The small molecule below binds the protein below.
Small molecule (SMILES): Nc1nc(O)c2nn(-c3cccc(C(=O)NCc4ccccc4Sc4ccccc4CO)c3)nc2n1

Sequence of chain 6.A:
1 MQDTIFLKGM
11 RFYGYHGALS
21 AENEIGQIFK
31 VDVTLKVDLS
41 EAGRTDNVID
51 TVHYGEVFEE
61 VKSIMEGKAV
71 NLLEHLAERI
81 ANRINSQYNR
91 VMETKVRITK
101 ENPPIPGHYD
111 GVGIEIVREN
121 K

Binding-site contacts:
Ligand atom O19 contacts residue PRO104 of chain 8.A at 3.2 Å (h-bond).
Ligand atom N1 contacts residue GLU74 of chain 8.A at 3.1 Å (salt-bridge).
Ligand atom N3 contacts residue GLU74 of chain 8.A at 3.4 Å (salt-bridge).
Ligand atom C17 contacts residue TYR54 of chain 6.A at 4.0 Å (hydrophobic).
Ligand atom N1 contacts residue VAL52 of chain 6.A at 2.6 Å (h-bond).
Ligand atom N7 contacts residue LYS100 of chain 8.A at 3.7 Å.
Ligand atom C35 contacts residue TYR15 of chain 2.A at 3.5 Å (hydrophobic).
Ligand atom C34 contacts residue PRO106 of chain 8.A at 3.4 Å (hydrophobic).
Ligand atom N11 contacts residue TYR54 of chain 6.A at 3.6 Å.
Ligand atom O5 contacts residue TYR54 of chain 6.A at 3.4 Å (h-bond).
Ligand atom N11 contacts residue HIS53 of chain 6.A at 3.8 Å.
Ligand atom N9 contacts residue TYR54 of chain 6.A at 3.6 Å.
Ligand atom C4 contacts residue TYR54 of chain 6.A at 3.2 Å (hydrophobic).
Ligand atom O19 contacts residue ILE105 of chain 8.A at 3.2 Å.
Ligand atom S28 contacts residue PRO106 of chain 8.A at 2.9 Å.
Ligand atom C2 contacts residue VAL52 of chain 6.A at 3.9 Å (hydrophobic).
Ligand atom N7 contacts residue ALA18 of chain 8.A at 3.9 Å.
Ligand atom C35 contacts residue PRO106 of chain 8.A at 2.8 Å (hydrophobic).
Ligand atom C4 contacts residue LEU72 of chain 8.A at 3.6 Å (hydrophobic).
Ligand atom N7 contacts residue TYR54 of chain 6.A at 2.9 Å (h-bond).
Ligand atom N9 contacts residue HIS53 of chain 6.A at 4.0 Å.
Ligand atom C18 contacts residue PRO104 of chain 8.A at 3.6 Å (hydrophobic).
Ligand atom O5 contacts residue ASN71 of chain 8.A at 3.5 Å (h-bond).
Ligand atom C23 contacts residue HIS53 of chain 6.A at 3.3 Å.
Ligand atom N3 contacts residue TYR54 of chain 6.A at 3.4 Å.
Ligand atom N8 contacts residue TYR54 of chain 6.A at 3.7 Å.
Ligand atom C2 contacts residue TYR54 of chain 6.A at 3.5 Å (hydrophobic).
Ligand atom N3 contacts residue LEU72 of chain 8.A at 3.8 Å.
Ligand atom O5 contacts residue GLU74 of chain 8.A at 4.0 Å.
Ligand atom O5 contacts residue LEU73 of chain 8.A at 3.1 Å (h-bond).
Ligand atom O5 contacts residue LEU72 of chain 8.A at 3.3 Å.
Ligand atom N1 contacts residue THR51 of chain 6.A at 3.2 Å.
Ligand atom N20 contacts residue PRO104 of chain 8.A at 3.6 Å (h-bond).
Ligand atom C13 contacts residue ALA18 of chain 8.A at 3.4 Å (hydrophobic).
Ligand atom C24 contacts residue HIS53 of chain 6.A at 3.5 Å.
Ligand atom C29 contacts residue PRO106 of chain 8.A at 3.6 Å (hydrophobic).
Ligand atom C10 contacts residue TYR54 of chain 6.A at 3.4 Å (hydrophobic).
Ligand atom C21 contacts residue PRO104 of chain 8.A at 3.1 Å (hydrophobic).
Ligand atom C6 contacts residue TYR54 of chain 6.A at 2.9 Å (hydrophobic).
Ligand atom C2 contacts residue GLU74 of chain 8.A at 4.0 Å.

Sequence of chain 2.A:
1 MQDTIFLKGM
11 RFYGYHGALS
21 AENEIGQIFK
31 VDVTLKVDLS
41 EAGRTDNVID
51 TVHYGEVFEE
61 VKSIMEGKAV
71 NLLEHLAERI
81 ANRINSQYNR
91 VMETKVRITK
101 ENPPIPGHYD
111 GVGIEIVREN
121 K

Sequence of chain 8.A:
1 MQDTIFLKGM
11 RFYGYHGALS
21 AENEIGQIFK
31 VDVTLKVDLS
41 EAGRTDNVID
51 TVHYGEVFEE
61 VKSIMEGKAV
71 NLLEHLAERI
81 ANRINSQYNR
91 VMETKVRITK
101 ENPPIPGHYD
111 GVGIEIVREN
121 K